The small molecule below binds the protein below.
Small molecule (SMILES): CC(=O)N[C@@H]1[C@@H](O)[C@H](O)[C@@H](CO)O[C@H]1O

Binding-site contacts:
Ligand atom C4 contacts residue NAG1 of chain 4.M at 2.9 Å.
Ligand atom C3 contacts residue NAG1 of chain 4.M at 3.6 Å.
Ligand atom C7 contacts residue ASN5 of chain 4.A at 4.0 Å.
Ligand atom N2 contacts residue ASP2 of chain 4.A at 3.8 Å.
Ligand atom C1 contacts residue ASN154 of chain 4.A at 4.1 Å.
Ligand atom C1 contacts residue PHE3 of chain 4.A at 3.7 Å (hydrophobic).
Ligand atom C2 contacts residue PHE3 of chain 4.A at 3.8 Å (hydrophobic).
Ligand atom O3 contacts residue ASP2 of chain 4.A at 3.3 Å.
Ligand atom C3 contacts residue ASN5 of chain 4.A at 3.9 Å.
Ligand atom C3 contacts residue ASP2 of chain 4.A at 4.2 Å.
Ligand atom O4 contacts residue NAG1 of chain 4.M at 1.8 Å.
Ligand atom C6 contacts residue ASN154 of chain 4.A at 3.9 Å.
Ligand atom C7 contacts residue PHE3 of chain 4.A at 3.6 Å (hydrophobic).
Ligand atom C5 contacts residue ASN154 of chain 4.A at 3.4 Å.
Ligand atom C8 contacts residue ASP2 of chain 4.A at 3.7 Å.
Ligand atom C6 contacts residue NAG1 of chain 4.M at 3.8 Å.
Ligand atom C5 contacts residue ASN5 of chain 4.A at 3.5 Å.
Ligand atom O4 contacts residue ASN154 of chain 4.A at 4.4 Å.
Ligand atom C4 contacts residue ASN154 of chain 4.A at 4.4 Å.
Ligand atom N2 contacts residue ASN5 of chain 4.A at 3.2 Å (h-bond).
Ligand atom O5 contacts residue ASN154 of chain 4.A at 3.9 Å.
Ligand atom N2 contacts residue PHE3 of chain 4.A at 2.8 Å (h-bond).
Ligand atom C1 contacts residue ASN5 of chain 4.A at 1.6 Å.
Ligand atom C2 contacts residue ASN5 of chain 4.A at 2.7 Å.
Ligand atom O6 contacts residue NAG1 of chain 4.M at 3.7 Å.
Ligand atom C8 contacts residue PHE3 of chain 4.A at 3.5 Å (hydrophobic).
Ligand atom O7 contacts residue ASN5 of chain 4.A at 4.3 Å.
Ligand atom C5 contacts residue NAG1 of chain 4.M at 4.0 Å.
Ligand atom O5 contacts residue ASN5 of chain 4.A at 2.2 Å (h-bond).
Ligand atom C7 contacts residue ASP2 of chain 4.A at 3.9 Å.
Ligand atom C3 contacts residue PHE3 of chain 4.A at 4.3 Å (hydrophobic).
Ligand atom C4 contacts residue ASN5 of chain 4.A at 4.2 Å.
Ligand atom O3 contacts residue NAG1 of chain 4.M at 2.9 Å (h-bond).

Sequence of chain 4.A:
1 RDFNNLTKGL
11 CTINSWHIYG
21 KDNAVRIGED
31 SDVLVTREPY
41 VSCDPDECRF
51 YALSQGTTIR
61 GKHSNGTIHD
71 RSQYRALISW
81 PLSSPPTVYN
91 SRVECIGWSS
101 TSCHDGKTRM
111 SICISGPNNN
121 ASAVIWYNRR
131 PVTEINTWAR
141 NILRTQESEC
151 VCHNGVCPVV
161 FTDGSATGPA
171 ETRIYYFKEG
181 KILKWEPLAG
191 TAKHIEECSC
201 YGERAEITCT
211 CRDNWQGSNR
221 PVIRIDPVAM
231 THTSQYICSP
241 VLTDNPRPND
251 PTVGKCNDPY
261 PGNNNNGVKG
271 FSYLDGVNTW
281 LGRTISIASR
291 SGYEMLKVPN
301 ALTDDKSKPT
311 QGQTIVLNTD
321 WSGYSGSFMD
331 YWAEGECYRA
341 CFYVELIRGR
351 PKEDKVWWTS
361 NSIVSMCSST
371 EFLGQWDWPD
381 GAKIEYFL